Sequence of chain 1.B:
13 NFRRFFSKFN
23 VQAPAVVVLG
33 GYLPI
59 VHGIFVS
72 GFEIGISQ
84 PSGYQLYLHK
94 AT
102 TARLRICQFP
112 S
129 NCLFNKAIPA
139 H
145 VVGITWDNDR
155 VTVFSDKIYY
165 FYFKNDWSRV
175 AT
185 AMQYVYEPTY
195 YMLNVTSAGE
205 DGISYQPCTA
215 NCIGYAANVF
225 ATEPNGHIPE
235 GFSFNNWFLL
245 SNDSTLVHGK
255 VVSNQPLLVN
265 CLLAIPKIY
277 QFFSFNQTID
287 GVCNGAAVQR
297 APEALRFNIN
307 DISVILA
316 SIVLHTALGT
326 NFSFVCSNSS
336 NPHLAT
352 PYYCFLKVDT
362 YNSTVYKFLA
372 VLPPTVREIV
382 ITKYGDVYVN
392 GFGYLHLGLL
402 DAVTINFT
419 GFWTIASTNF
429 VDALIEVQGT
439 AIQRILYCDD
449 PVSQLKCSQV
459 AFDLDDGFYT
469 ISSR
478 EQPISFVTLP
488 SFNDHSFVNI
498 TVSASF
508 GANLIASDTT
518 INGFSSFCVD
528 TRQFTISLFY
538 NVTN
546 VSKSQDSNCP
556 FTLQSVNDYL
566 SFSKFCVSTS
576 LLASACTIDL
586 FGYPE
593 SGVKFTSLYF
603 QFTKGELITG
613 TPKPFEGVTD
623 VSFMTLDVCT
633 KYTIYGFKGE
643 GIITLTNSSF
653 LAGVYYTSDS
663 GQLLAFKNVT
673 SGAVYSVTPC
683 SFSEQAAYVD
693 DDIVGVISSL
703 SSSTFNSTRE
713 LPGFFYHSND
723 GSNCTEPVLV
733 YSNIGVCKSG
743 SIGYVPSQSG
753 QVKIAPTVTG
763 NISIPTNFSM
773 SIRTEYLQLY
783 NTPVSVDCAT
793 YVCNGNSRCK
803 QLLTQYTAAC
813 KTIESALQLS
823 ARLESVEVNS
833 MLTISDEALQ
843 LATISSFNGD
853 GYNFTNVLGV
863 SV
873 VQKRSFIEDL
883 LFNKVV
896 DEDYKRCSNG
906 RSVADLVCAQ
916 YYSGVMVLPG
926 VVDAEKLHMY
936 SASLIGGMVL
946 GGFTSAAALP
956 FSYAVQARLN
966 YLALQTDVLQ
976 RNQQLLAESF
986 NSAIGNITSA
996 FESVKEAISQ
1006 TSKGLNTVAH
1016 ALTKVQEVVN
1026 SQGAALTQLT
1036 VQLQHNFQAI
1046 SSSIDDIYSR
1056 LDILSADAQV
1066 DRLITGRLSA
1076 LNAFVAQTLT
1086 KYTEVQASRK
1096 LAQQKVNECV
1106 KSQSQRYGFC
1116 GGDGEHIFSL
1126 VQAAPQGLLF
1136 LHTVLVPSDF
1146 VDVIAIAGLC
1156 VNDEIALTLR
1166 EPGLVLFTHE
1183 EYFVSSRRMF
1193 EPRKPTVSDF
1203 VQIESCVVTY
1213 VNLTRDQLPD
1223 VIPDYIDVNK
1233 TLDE

This protein binds this small molecule.
Small molecule (SMILES): CC(=O)N[C@@H]1[C@@H](O)[C@H](O)[C@@H](CO)O[C@H]1O

Binding-site contacts:
Ligand atom C8 contacts residue ASN1231 of chain 1.B at 3.5 Å.
Ligand atom C8 contacts residue ASP1229 of chain 1.B at 4.3 Å.
Ligand atom O5 contacts residue ASN1231 of chain 1.B at 2.4 Å (h-bond).
Ligand atom C8 contacts residue ARG1217 of chain 1.B at 3.7 Å.
Ligand atom C3 contacts residue ASN1231 of chain 1.B at 3.8 Å.
Ligand atom C4 contacts residue ASN1231 of chain 1.B at 4.2 Å.
Ligand atom N2 contacts residue ASN1231 of chain 1.B at 2.9 Å (h-bond).
Ligand atom O7 contacts residue ASN1231 of chain 1.B at 4.0 Å.
Ligand atom C2 contacts residue ASN1231 of chain 1.B at 2.5 Å.
Ligand atom C1 contacts residue ASN1231 of chain 1.B at 1.4 Å.
Ligand atom C7 contacts residue ASN1231 of chain 1.B at 3.5 Å.
Ligand atom C5 contacts residue ASN1231 of chain 1.B at 3.6 Å.